Binding-site contacts:
Ligand atom O2P contacts residue SER317 of chain 1.A at 2.4 Å (h-bond).
Ligand atom C8 contacts residue ARG316 of chain 1.A at 3.2 Å.
Ligand atom C8 contacts residue ILE390 of chain 1.A at 3.5 Å (hydrophobic).
Ligand atom N3 contacts residue ARG316 of chain 1.A at 3.9 Å.
Ligand atom C5 contacts residue ILE390 of chain 1.A at 4.0 Å (hydrophobic).
Ligand atom C4 contacts residue ARG316 of chain 1.A at 3.6 Å.
Ligand atom N7 contacts residue ILE390 of chain 1.A at 3.4 Å.
Ligand atom PA contacts residue ILE390 of chain 1.A at 3.8 Å.
Ligand atom O3P contacts residue ARG316 of chain 1.A at 2.9 Å (salt-bridge).
Ligand atom O3' contacts residue ALA293 of chain 1.A at 3.7 Å.
Ligand atom O2P contacts residue ARG316 of chain 1.A at 3.5 Å (salt-bridge).
Ligand atom O1A contacts residue ARG261 of chain 1.A at 3.2 Å (salt-bridge).
Ligand atom P2' contacts residue ARG316 of chain 1.A at 3.8 Å.
Ligand atom C1' contacts residue ALA293 of chain 1.A at 4.1 Å (hydrophobic).
Ligand atom C2 contacts residue VAL346 of chain 1.A at 3.6 Å (hydrophobic).
Ligand atom C1' contacts residue ILE390 of chain 1.A at 4.1 Å (hydrophobic).
Ligand atom O2A contacts residue ILE390 of chain 1.A at 4.0 Å.
Ligand atom P2' contacts residue SER317 of chain 1.A at 3.8 Å.
Ligand atom O4' contacts residue GLY292 of chain 1.A at 3.8 Å.
Ligand atom N9 contacts residue ILE390 of chain 1.A at 4.2 Å.
Ligand atom O5' contacts residue ILE390 of chain 1.A at 2.7 Å (h-bond).
Ligand atom C5' contacts residue SER294 of chain 1.A at 3.9 Å.
Ligand atom C4' contacts residue ALA293 of chain 1.A at 4.0 Å (hydrophobic).
Ligand atom P2' contacts residue ARG321 of chain 1.A at 3.9 Å.
Ligand atom O2B contacts residue ARG321 of chain 1.A at 2.8 Å.
Ligand atom N9 contacts residue ARG316 of chain 1.A at 3.8 Å.
Ligand atom O4' contacts residue ALA293 of chain 1.A at 3.7 Å.
Ligand atom N1 contacts residue ARG316 of chain 1.A at 3.6 Å.
Ligand atom N7 contacts residue ARG316 of chain 1.A at 2.7 Å (salt-bridge).
Ligand atom C2 contacts residue ARG316 of chain 1.A at 4.0 Å.
Ligand atom N6 contacts residue ARG316 of chain 1.A at 3.2 Å (salt-bridge).
Ligand atom C4' contacts residue SER294 of chain 1.A at 3.8 Å.
Ligand atom C4' contacts residue ILE390 of chain 1.A at 3.0 Å (hydrophobic).
Ligand atom O4' contacts residue ILE390 of chain 1.A at 3.0 Å (h-bond).
Ligand atom O1P contacts residue ARG321 of chain 1.A at 2.6 Å (salt-bridge).
Ligand atom N1 contacts residue VAL346 of chain 1.A at 3.7 Å.
Ligand atom C6 contacts residue ARG316 of chain 1.A at 3.2 Å.
Ligand atom C5' contacts residue ILE390 of chain 1.A at 2.1 Å (hydrophobic).
Ligand atom O2P contacts residue ARG321 of chain 1.A at 4.0 Å.
Ligand atom C5 contacts residue ARG316 of chain 1.A at 2.9 Å.

This small molecule binds to this protein.
Small molecule (SMILES): Nc1ncnc2c1ncn2[C@@H]1O[C@H](CO[P](=O)(O)OP(=O)(O)O)[C@@H](O)[C@H]1OP(=O)(O)O

Sequence of chain 1.A:
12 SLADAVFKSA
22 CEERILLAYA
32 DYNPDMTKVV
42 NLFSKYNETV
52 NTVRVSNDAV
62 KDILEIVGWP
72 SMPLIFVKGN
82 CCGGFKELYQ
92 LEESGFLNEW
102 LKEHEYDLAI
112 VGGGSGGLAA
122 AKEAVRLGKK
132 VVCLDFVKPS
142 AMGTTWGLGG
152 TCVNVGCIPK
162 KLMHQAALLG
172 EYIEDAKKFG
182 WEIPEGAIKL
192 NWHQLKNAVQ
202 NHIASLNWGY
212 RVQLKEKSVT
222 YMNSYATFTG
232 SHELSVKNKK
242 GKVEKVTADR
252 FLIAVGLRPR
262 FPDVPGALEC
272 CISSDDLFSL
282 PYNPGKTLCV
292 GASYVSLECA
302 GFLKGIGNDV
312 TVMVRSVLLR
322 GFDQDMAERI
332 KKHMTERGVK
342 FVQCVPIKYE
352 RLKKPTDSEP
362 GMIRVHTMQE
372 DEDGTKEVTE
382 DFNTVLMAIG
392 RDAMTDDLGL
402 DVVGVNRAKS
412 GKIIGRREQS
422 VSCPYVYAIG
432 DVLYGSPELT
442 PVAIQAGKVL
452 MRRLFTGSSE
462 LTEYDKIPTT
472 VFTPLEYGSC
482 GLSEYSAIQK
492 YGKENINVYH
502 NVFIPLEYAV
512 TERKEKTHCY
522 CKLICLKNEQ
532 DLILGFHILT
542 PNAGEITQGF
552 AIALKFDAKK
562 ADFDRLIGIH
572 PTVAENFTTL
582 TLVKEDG